Binding-site contacts:
Ligand atom CA contacts residue ASN246 of chain 1.B at 4.0 Å.
Ligand atom CA contacts residue LEU194 of chain 1.B at 3.9 Å (hydrophobic).
Ligand atom CB contacts residue ASN195 of chain 1.B at 3.2 Å.
Ligand atom CA contacts residue LEU194 of chain 1.B at 3.7 Å (hydrophobic).
Ligand atom CB contacts residue LEU242 of chain 1.B at 3.7 Å (hydrophobic).
Ligand atom O contacts residue LEU194 of chain 1.B at 3.9 Å.
Ligand atom O1P contacts residue TYR150 of chain 1.B at 3.9 Å.
Ligand atom P contacts residue TYR150 of chain 1.B at 3.7 Å.
Ligand atom O contacts residue LEU249 of chain 1.B at 3.5 Å.
Ligand atom O contacts residue VAL198 of chain 1.B at 3.5 Å.
Ligand atom C contacts residue LYS71 of chain 1.B at 3.6 Å.
Ligand atom O contacts residue LEU194 of chain 1.B at 3.7 Å.
Ligand atom CA contacts residue LYS71 of chain 1.B at 3.9 Å.
Ligand atom CA contacts residue ASN195 of chain 1.B at 3.5 Å.
Ligand atom CB contacts residue LYS142 of chain 1.B at 3.8 Å.
Ligand atom O2P contacts residue TYR150 of chain 1.B at 2.5 Å (h-bond).
Ligand atom CB contacts residue GLY191 of chain 1.B at 3.9 Å.
Ligand atom CG contacts residue LEU238 of chain 1.B at 4.0 Å (hydrophobic).
Ligand atom CA contacts residue ASN195 of chain 1.B at 3.5 Å.
Ligand atom O3P contacts residue ARG78 of chain 1.B at 3.0 Å (salt-bridge).
Ligand atom O contacts residue LYS71 of chain 1.B at 2.7 Å (salt-bridge).
Ligand atom O contacts residue ASN246 of chain 1.B at 2.9 Å (h-bond).
Ligand atom C contacts residue ASN246 of chain 1.B at 3.6 Å.
Ligand atom P contacts residue ARG78 of chain 1.B at 4.0 Å.
Ligand atom CD contacts residue LEU242 of chain 1.B at 3.5 Å (hydrophobic).
Ligand atom CB contacts residue ASN195 of chain 1.B at 3.3 Å.
Ligand atom CA contacts residue ASN246 of chain 1.B at 3.5 Å.
Ligand atom O1P contacts residue ARG78 of chain 1.B at 3.3 Å (salt-bridge).
Ligand atom N contacts residue ASN195 of chain 1.B at 2.6 Å (h-bond).
Ligand atom N contacts residue ASN246 of chain 1.B at 3.0 Å (h-bond).
Ligand atom O contacts residue LEU242 of chain 1.B at 3.8 Å.
Ligand atom C contacts residue ASN195 of chain 1.B at 3.5 Å.
Ligand atom P contacts residue ARG149 of chain 1.B at 3.8 Å.
Ligand atom N contacts residue LEU194 of chain 1.B at 3.3 Å.
Ligand atom C contacts residue ASN246 of chain 1.B at 3.9 Å.
Ligand atom O2P contacts residue ASN195 of chain 1.B at 3.9 Å.
Ligand atom O2P contacts residue ARG149 of chain 1.B at 3.2 Å (salt-bridge).
Ligand atom C contacts residue LEU194 of chain 1.B at 3.5 Å (hydrophobic).
Ligand atom O1P contacts residue ARG149 of chain 1.B at 2.7 Å (salt-bridge).
Ligand atom O3P contacts residue TYR150 of chain 1.B at 3.9 Å.

A protein and the small-molecule ligand that binds it are described below.
Small molecule (SMILES): C[C@H](N)C(=O)N[C@@H](C)C(=O)N[C@@H](C)C(=O)N[C@@H](COP(=O)(O)O)C(=O)N[C@@H](C)C(=O)N1CCC[C@H]1C(=O)O

Sequence of chain 1.B:
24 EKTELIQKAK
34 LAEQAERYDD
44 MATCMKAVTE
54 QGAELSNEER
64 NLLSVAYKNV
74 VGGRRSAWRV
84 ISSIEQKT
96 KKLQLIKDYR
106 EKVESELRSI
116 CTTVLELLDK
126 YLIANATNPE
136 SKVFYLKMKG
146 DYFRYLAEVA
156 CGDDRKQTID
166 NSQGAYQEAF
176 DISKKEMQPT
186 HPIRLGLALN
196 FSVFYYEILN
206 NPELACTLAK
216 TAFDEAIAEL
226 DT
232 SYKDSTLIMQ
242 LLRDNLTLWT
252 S